Binding-site contacts:
Ligand atom O4' contacts residue LYS117 of chain 1.A at 3.3 Å (salt-bridge).
Ligand atom N3B contacts residue TYR32 of chain 1.A at 3.4 Å.
Ligand atom O3G contacts residue GLY60 of chain 1.A at 2.8 Å (h-bond).
Ligand atom N3B contacts residue MG1 of chain 1.D at 3.4 Å.
Ligand atom O1A contacts residue SER17 of chain 1.A at 3.3 Å (h-bond).
Ligand atom O1A contacts residue GLY15 of chain 1.A at 3.3 Å.
Ligand atom C2' contacts residue VAL29 of chain 1.A at 3.4 Å (hydrophobic).
Ligand atom O1B contacts residue VAL14 of chain 1.A at 3.2 Å (h-bond).
Ligand atom N2 contacts residue LEU120 of chain 1.A at 3.4 Å.
Ligand atom O6 contacts residue ASP119 of chain 1.A at 3.5 Å (salt-bridge).
Ligand atom O1B contacts residue LYS16 of chain 1.A at 2.9 Å (salt-bridge).
Ligand atom O3' contacts residue ASP30 of chain 1.A at 2.8 Å (salt-bridge).
Ligand atom O2G contacts residue MG1 of chain 1.D at 2.2 Å.
Ligand atom O2' contacts residue ASP30 of chain 1.A at 3.1 Å (salt-bridge).
Ligand atom O6 contacts residue LYS117 of chain 1.A at 3.3 Å.
Ligand atom O1B contacts residue GLY13 of chain 1.A at 3.5 Å (h-bond).
Ligand atom N1 contacts residue ASP119 of chain 1.A at 2.7 Å (salt-bridge).
Ligand atom O2' contacts residue PHE28 of chain 1.A at 3.2 Å.
Ligand atom O2B contacts residue SER17 of chain 1.A at 2.9 Å (h-bond).
Ligand atom O3G contacts residue GLY12 of chain 1.A at 3.5 Å.
Ligand atom C6 contacts residue LYS117 of chain 1.A at 3.5 Å.
Ligand atom O2' contacts residue VAL29 of chain 1.A at 2.7 Å (h-bond).
Ligand atom O6 contacts residue ALA146 of chain 1.A at 2.8 Å (h-bond).
Ligand atom O2A contacts residue TYR32 of chain 1.A at 3.5 Å.
Ligand atom O3G contacts residue LYS16 of chain 1.A at 2.8 Å (salt-bridge).
Ligand atom O1B contacts residue GLY15 of chain 1.A at 3.0 Å (h-bond).
Ligand atom O1G contacts residue TYR32 of chain 1.A at 2.7 Å (h-bond).
Ligand atom PB contacts residue MG1 of chain 1.D at 3.2 Å.
Ligand atom PG contacts residue MG1 of chain 1.D at 3.2 Å.
Ligand atom O2B contacts residue LYS16 of chain 1.A at 3.4 Å (salt-bridge).
Ligand atom N7 contacts residue ASN116 of chain 1.A at 3.1 Å (h-bond).
Ligand atom O6 contacts residue SER145 of chain 1.A at 3.3 Å.
Ligand atom N3B contacts residue GLY13 of chain 1.A at 3.0 Å (h-bond).
Ligand atom C8 contacts residue ALA18 of chain 1.A at 3.5 Å (hydrophobic).
Ligand atom N2 contacts residue ASP119 of chain 1.A at 3.0 Å (salt-bridge).
Ligand atom O3A contacts residue GLY15 of chain 1.A at 3.2 Å (h-bond).
Ligand atom O2B contacts residue MG1 of chain 1.D at 2.2 Å.
Ligand atom O6 contacts residue ASN116 of chain 1.A at 3.3 Å (h-bond).
Ligand atom O1A contacts residue ALA18 of chain 1.A at 2.8 Å (h-bond).
Ligand atom O2G contacts residue THR35 of chain 1.A at 2.9 Å (h-bond).

Sequence of chain 1.A:
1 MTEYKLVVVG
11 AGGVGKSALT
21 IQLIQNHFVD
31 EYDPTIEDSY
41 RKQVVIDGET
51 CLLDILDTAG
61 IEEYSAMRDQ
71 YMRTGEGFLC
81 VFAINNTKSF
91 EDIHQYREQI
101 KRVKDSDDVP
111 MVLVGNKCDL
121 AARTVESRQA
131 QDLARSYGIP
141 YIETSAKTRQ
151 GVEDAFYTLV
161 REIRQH

The protein below binds the small molecule below.
Small molecule (SMILES): Nc1nc2c(ncn2[C@@H]2O[C@H](CO[P](=O)(O)O[P](=O)(O)NP(=O)(O)O)[C@@H](O)[C@H]2O)c(=O)[nH]1